Binding-site contacts:
Ligand atom C1 contacts residue ALA292 of chain 2.A at 3.4 Å (hydrophobic).
Ligand atom C1 contacts residue THR293 of chain 2.A at 4.2 Å.
Ligand atom O4 contacts residue ASP298 of chain 2.A at 4.4 Å.
Ligand atom C2 contacts residue SER301 of chain 2.A at 2.3 Å.
Ligand atom O2 contacts residue SER296 of chain 2.A at 2.9 Å (h-bond).
Ligand atom C3 contacts residue SER296 of chain 2.A at 4.4 Å.
Ligand atom O6 contacts residue ALA292 of chain 2.A at 4.3 Å.
Ligand atom O5 contacts residue ALA292 of chain 2.A at 3.5 Å (h-bond).
Ligand atom O6 contacts residue GLY300 of chain 2.A at 4.4 Å.
Ligand atom C1 contacts residue GLY300 of chain 2.A at 4.3 Å.
Ligand atom O2 contacts residue ASP294 of chain 2.A at 2.8 Å (salt-bridge).
Ligand atom C6 contacts residue GLY300 of chain 2.A at 3.4 Å.
Ligand atom C2 contacts residue SER296 of chain 2.A at 3.9 Å.
Ligand atom C1 contacts residue ASP294 of chain 2.A at 3.5 Å.
Ligand atom O5 contacts residue THR293 of chain 2.A at 4.4 Å.
Ligand atom O3 contacts residue SER301 of chain 2.A at 4.2 Å.
Ligand atom C2 contacts residue ASP298 of chain 2.A at 4.2 Å.
Ligand atom C4 contacts residue ASP298 of chain 2.A at 4.5 Å.
Ligand atom C6 contacts residue ALA292 of chain 2.A at 4.4 Å (hydrophobic).
Ligand atom C5 contacts residue GLY300 of chain 2.A at 3.6 Å.
Ligand atom C3 contacts residue SER301 of chain 2.A at 2.9 Å.
Ligand atom C5 contacts residue SER301 of chain 2.A at 2.8 Å.
Ligand atom O5 contacts residue GLY300 of chain 2.A at 3.5 Å (h-bond).
Ligand atom C4 contacts residue SER301 of chain 2.A at 3.4 Å.
Ligand atom C1 contacts residue SER301 of chain 2.A at 1.4 Å.
Ligand atom O2 contacts residue SER301 of chain 2.A at 2.8 Å (h-bond).
Ligand atom O2 contacts residue ASP298 of chain 2.A at 3.9 Å.
Ligand atom C6 contacts residue SER301 of chain 2.A at 4.1 Å.
Ligand atom O5 contacts residue SER301 of chain 2.A at 2.3 Å (h-bond).
Ligand atom O4 contacts residue SER301 of chain 2.A at 4.4 Å.
Ligand atom C1 contacts residue SER296 of chain 2.A at 3.9 Å.
Ligand atom O3 contacts residue ASP298 of chain 2.A at 3.6 Å (salt-bridge).
Ligand atom C2 contacts residue ASP294 of chain 2.A at 3.5 Å.
Ligand atom C3 contacts residue ASP298 of chain 2.A at 3.4 Å.

A protein and the small-molecule ligand that binds it are described below.
Small molecule (SMILES): OC[C@H]1O[C@H](O)[C@H](O)[C@@H](O)[C@@H]1O

Sequence of chain 2.A:
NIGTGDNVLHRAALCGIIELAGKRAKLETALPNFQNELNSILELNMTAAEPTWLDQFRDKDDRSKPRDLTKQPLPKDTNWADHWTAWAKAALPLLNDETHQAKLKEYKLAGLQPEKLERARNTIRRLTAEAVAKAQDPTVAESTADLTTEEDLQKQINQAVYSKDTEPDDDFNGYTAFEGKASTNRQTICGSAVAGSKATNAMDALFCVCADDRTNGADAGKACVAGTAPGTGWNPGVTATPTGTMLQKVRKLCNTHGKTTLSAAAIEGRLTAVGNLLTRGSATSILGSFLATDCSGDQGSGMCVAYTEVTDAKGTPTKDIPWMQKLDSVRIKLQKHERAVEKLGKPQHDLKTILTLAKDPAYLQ